Sequence of chain 1.B:
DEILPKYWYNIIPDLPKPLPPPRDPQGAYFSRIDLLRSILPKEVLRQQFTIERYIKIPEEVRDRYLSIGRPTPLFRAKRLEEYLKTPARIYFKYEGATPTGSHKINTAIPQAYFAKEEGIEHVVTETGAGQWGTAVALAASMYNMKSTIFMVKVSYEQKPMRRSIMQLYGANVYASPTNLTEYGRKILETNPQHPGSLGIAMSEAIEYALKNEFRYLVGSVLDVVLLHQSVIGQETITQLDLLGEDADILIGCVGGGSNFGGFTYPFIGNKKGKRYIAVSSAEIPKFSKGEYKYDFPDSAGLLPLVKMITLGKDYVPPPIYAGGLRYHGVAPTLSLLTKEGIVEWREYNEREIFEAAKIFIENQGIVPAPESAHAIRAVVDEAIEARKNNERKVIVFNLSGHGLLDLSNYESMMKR

A protein and the small-molecule ligand that binds it are described below.
Small molecule (SMILES): N[C@@H](CO)C(=O)O

Binding-site contacts:
Ligand atom N contacts residue PLP1 of chain 1.E at 3.1 Å.
Ligand atom CA contacts residue GLY132 of chain 1.B at 4.2 Å.
Ligand atom O contacts residue GLY132 of chain 1.B at 3.8 Å.
Ligand atom OXT contacts residue TRP136 of chain 1.B at 3.6 Å.
Ligand atom O contacts residue GLY134 of chain 1.B at 3.5 Å (h-bond).
Ligand atom OXT contacts residue ALA133 of chain 1.B at 3.9 Å.
Ligand atom O contacts residue TRP136 of chain 1.B at 4.2 Å.
Ligand atom OG contacts residue TRP136 of chain 1.B at 3.8 Å.
Ligand atom C contacts residue SO41 of chain 1.H at 3.3 Å.
Ligand atom C contacts residue THR131 of chain 1.B at 3.1 Å.
Ligand atom OXT contacts residue GLY134 of chain 1.B at 3.5 Å (h-bond).
Ligand atom CA contacts residue PLP1 of chain 1.E at 3.8 Å.
Ligand atom O contacts residue THR131 of chain 1.B at 3.8 Å.
Ligand atom O contacts residue ALA133 of chain 1.B at 3.3 Å (h-bond).
Ligand atom O contacts residue GLN135 of chain 1.B at 3.7 Å.
Ligand atom CA contacts residue TRP136 of chain 1.B at 3.6 Å (hydrophobic).
Ligand atom OXT contacts residue GLY132 of chain 1.B at 2.7 Å (h-bond).
Ligand atom OG contacts residue LEU202 of chain 1.B at 4.2 Å.
Ligand atom CA contacts residue LYS108 of chain 1.B at 3.6 Å.
Ligand atom C contacts residue LYS108 of chain 1.B at 4.1 Å.
Ligand atom O contacts residue LYS108 of chain 1.B at 4.0 Å.
Ligand atom CA contacts residue SO41 of chain 1.H at 3.5 Å.
Ligand atom OXT contacts residue GLN135 of chain 1.B at 3.9 Å.
Ligand atom C contacts residue TRP136 of chain 1.B at 3.8 Å (hydrophobic).
Ligand atom CB contacts residue GLY132 of chain 1.B at 3.9 Å.
Ligand atom OXT contacts residue THR131 of chain 1.B at 1.9 Å (h-bond).
Ligand atom O contacts residue PLP1 of chain 1.E at 4.1 Å.
Ligand atom N contacts residue SO41 of chain 1.H at 2.7 Å (h-bond).
Ligand atom CB contacts residue TRP136 of chain 1.B at 3.8 Å (hydrophobic).
Ligand atom CB contacts residue LEU202 of chain 1.B at 3.6 Å (hydrophobic).
Ligand atom OG contacts residue GLU130 of chain 1.B at 3.6 Å.
Ligand atom C contacts residue GLY132 of chain 1.B at 3.4 Å.
Ligand atom O contacts residue SO41 of chain 1.H at 2.6 Å (h-bond).
Ligand atom C contacts residue GLN135 of chain 1.B at 4.1 Å.
Ligand atom CA contacts residue THR131 of chain 1.B at 4.2 Å.
Ligand atom OXT contacts residue GLY137 of chain 1.B at 4.3 Å.
Ligand atom C contacts residue GLY134 of chain 1.B at 4.0 Å.
Ligand atom N contacts residue LYS108 of chain 1.B at 3.5 Å (salt-bridge).
Ligand atom CB contacts residue THR131 of chain 1.B at 4.0 Å.
Ligand atom C contacts residue ALA133 of chain 1.B at 3.9 Å (hydrophobic).